Sequence of chain 1.B:
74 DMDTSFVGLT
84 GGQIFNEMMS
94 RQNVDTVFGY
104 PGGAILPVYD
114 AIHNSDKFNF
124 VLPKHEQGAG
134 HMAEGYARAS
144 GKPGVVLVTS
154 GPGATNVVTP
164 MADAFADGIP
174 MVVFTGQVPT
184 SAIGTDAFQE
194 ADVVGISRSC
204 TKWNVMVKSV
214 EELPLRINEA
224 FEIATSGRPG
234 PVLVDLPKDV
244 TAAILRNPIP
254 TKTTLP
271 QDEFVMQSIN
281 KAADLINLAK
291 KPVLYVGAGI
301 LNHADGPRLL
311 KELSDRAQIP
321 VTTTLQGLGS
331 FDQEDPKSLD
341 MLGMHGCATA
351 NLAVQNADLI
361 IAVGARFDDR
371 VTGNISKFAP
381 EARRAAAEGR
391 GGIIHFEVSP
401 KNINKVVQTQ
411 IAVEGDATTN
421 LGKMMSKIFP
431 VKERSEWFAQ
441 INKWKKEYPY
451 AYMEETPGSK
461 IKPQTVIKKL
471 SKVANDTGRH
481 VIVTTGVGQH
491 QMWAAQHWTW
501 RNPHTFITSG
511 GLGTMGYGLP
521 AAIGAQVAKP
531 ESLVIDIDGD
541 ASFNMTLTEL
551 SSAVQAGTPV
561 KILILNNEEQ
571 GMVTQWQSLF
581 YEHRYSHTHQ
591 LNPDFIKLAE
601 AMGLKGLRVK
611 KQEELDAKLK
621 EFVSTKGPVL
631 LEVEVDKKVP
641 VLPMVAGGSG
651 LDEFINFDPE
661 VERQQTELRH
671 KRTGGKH

Binding-site contacts:
Ligand atom O1B contacts residue GLN489 of chain 1.B at 3.0 Å (h-bond).
Ligand atom C7 contacts residue MET515 of chain 1.B at 3.6 Å (hydrophobic).
Ligand atom O7 contacts residue GLU569 of chain 1.B at 3.7 Å.
Ligand atom O2A contacts residue VAL487 of chain 1.B at 3.6 Å.
Ligand atom PA contacts residue ALA541 of chain 1.B at 3.6 Å.
Ligand atom C7 contacts residue YF31 of chain 1.F at 3.7 Å.
Ligand atom O2A contacts residue HIS490 of chain 1.B at 3.5 Å.
Ligand atom O3B contacts residue MG1 of chain 1.J at 2.3 Å.
Ligand atom O7 contacts residue ALA541 of chain 1.B at 3.2 Å.
Ligand atom C6 contacts residue VAL487 of chain 1.B at 3.6 Å (hydrophobic).
Ligand atom C5 contacts residue GLY488 of chain 1.B at 3.2 Å.
Ligand atom O1A contacts residue GLU569 of chain 1.B at 3.1 Å (salt-bridge).
Ligand atom O1B contacts residue GLY488 of chain 1.B at 3.6 Å.
Ligand atom PB contacts residue GLN489 of chain 1.B at 3.7 Å.
Ligand atom O3B contacts residue GLU569 of chain 1.B at 3.3 Å (salt-bridge).
Ligand atom O3A contacts residue GLY539 of chain 1.B at 3.7 Å.
Ligand atom O2B contacts residue HIS490 of chain 1.B at 2.9 Å (h-bond).
Ligand atom O7 contacts residue GLN570 of chain 1.B at 3.6 Å.
Ligand atom O2A contacts residue SER542 of chain 1.B at 2.8 Å (h-bond).
Ligand atom C5 contacts residue YF31 of chain 1.F at 3.4 Å.
Ligand atom O3A contacts residue HIS490 of chain 1.B at 3.2 Å (h-bond).
Ligand atom C5 contacts residue MET572 of chain 1.B at 3.4 Å (hydrophobic).
Ligand atom O2B contacts residue GLN489 of chain 1.B at 3.4 Å (h-bond).
Ligand atom PB contacts residue GLY571 of chain 1.B at 3.5 Å.
Ligand atom PA contacts residue MG1 of chain 1.J at 3.1 Å.
Ligand atom O1A contacts residue ALA541 of chain 1.B at 2.7 Å (h-bond).
Ligand atom O2A contacts residue GLY539 of chain 1.B at 3.4 Å.
Ligand atom O1B contacts residue GLY571 of chain 1.B at 3.1 Å.
Ligand atom C6 contacts residue YF31 of chain 1.F at 3.5 Å.
Ligand atom C5 contacts residue VAL487 of chain 1.B at 3.1 Å (hydrophobic).
Ligand atom O3A contacts residue MG1 of chain 1.J at 2.9 Å.
Ligand atom O3B contacts residue GLY571 of chain 1.B at 2.9 Å (h-bond).
Ligand atom C7 contacts residue GLN570 of chain 1.B at 3.5 Å.
Ligand atom O1B contacts residue MET572 of chain 1.B at 3.0 Å (h-bond).
Ligand atom O1A contacts residue GLY539 of chain 1.B at 3.5 Å.
Ligand atom PB contacts residue MG1 of chain 1.J at 3.3 Å.
Ligand atom O3B contacts residue ASN567 of chain 1.B at 2.9 Å (h-bond).
Ligand atom O1A contacts residue ASP540 of chain 1.B at 3.0 Å (salt-bridge).
Ligand atom O1A contacts residue MG1 of chain 1.J at 2.2 Å.
Ligand atom O2A contacts residue ALA541 of chain 1.B at 3.7 Å.

This small molecule binds to this protein.
Small molecule (SMILES): CCCO[P](=O)(O)OP(=O)(O)O